Binding-site contacts:
Ligand atom O12 contacts residue TRP79 of chain 4.A at 3.7 Å.
Ligand atom C10 contacts residue TRP79 of chain 4.A at 3.4 Å (hydrophobic).
Ligand atom C5 contacts residue ASP128 of chain 4.A at 3.9 Å.
Ligand atom C11 contacts residue SER88 of chain 4.A at 3.9 Å.
Ligand atom C9 contacts residue ALA50 of chain 4.A at 3.6 Å (hydrophobic).
Ligand atom C3 contacts residue LEU25 of chain 4.A at 3.7 Å (hydrophobic).
Ligand atom O12 contacts residue ALA86 of chain 4.A at 3.7 Å.
Ligand atom C8 contacts residue VAL47 of chain 4.A at 3.7 Å (hydrophobic).
Ligand atom C2 contacts residue TRP120 of chain 1.B at 3.7 Å (hydrophobic).
Ligand atom N3 contacts residue TYR43 of chain 4.A at 2.7 Å (h-bond).
Ligand atom N3 contacts residue SER27 of chain 4.A at 2.7 Å (h-bond).
Ligand atom N1 contacts residue LEU25 of chain 4.A at 3.7 Å.
Ligand atom N3 contacts residue ASN23 of chain 4.A at 3.2 Å (h-bond).
Ligand atom C9 contacts residue VAL47 of chain 4.A at 3.3 Å (hydrophobic).
Ligand atom C7 contacts residue SER45 of chain 4.A at 3.3 Å.
Ligand atom C10 contacts residue ALA50 of chain 4.A at 3.7 Å (hydrophobic).
Ligand atom C4 contacts residue VAL47 of chain 4.A at 3.4 Å (hydrophobic).
Ligand atom N3 contacts residue SER45 of chain 4.A at 3.8 Å.
Ligand atom C3 contacts residue ASN23 of chain 4.A at 3.9 Å.
Ligand atom C3 contacts residue SER27 of chain 4.A at 3.7 Å.
Ligand atom C9 contacts residue GLY48 of chain 4.A at 3.8 Å.
Ligand atom N2 contacts residue VAL47 of chain 4.A at 3.6 Å.
Ligand atom S1 contacts residue THR90 of chain 4.A at 3.3 Å (h-bond).
Ligand atom O11 contacts residue GLY48 of chain 4.A at 3.4 Å.
Ligand atom N2 contacts residue LEU25 of chain 4.A at 4.0 Å.
Ligand atom C6 contacts residue TRP108 of chain 4.A at 3.8 Å (hydrophobic).
Ligand atom C6 contacts residue TRP92 of chain 4.A at 3.8 Å (hydrophobic).
Ligand atom N2 contacts residue SER45 of chain 4.A at 2.9 Å (h-bond).
Ligand atom C11 contacts residue ASN49 of chain 4.A at 3.9 Å.
Ligand atom C3 contacts residue SER45 of chain 4.A at 3.8 Å.
Ligand atom N1 contacts residue TYR43 of chain 4.A at 3.9 Å.
Ligand atom N1 contacts residue ASP128 of chain 4.A at 3.0 Å (salt-bridge).
Ligand atom O11 contacts residue ASN49 of chain 4.A at 3.0 Å (h-bond).
Ligand atom C7 contacts residue VAL47 of chain 4.A at 3.4 Å (hydrophobic).
Ligand atom C3 contacts residue TYR43 of chain 4.A at 3.5 Å (hydrophobic).
Ligand atom C3 contacts residue ASP128 of chain 4.A at 4.0 Å.
Ligand atom S1 contacts residue TRP79 of chain 4.A at 3.7 Å.
Ligand atom C10 contacts residue ASN49 of chain 4.A at 4.0 Å.
Ligand atom O12 contacts residue SER88 of chain 4.A at 2.8 Å (h-bond).
Ligand atom C9 contacts residue TRP79 of chain 4.A at 3.9 Å (hydrophobic).

Sequence of chain 4.A:
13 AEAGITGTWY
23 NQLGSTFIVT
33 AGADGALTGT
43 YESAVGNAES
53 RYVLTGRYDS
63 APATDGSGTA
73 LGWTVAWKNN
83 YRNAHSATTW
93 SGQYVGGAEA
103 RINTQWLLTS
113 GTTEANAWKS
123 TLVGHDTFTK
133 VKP

This protein binds this small molecule.
Small molecule (SMILES): N=C1N[C@H]2[C@H](CS[C@H]2CCCCC(=O)O)N1

Sequence of chain 1.B:
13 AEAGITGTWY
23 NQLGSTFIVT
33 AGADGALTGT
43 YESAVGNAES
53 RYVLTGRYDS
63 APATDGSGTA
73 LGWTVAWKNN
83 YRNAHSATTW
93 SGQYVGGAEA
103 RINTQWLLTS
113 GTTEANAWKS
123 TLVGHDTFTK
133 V